This protein binds this small molecule.
Small molecule (SMILES): Cc1cc(Br)cnc1N1CCN(C(=O)c2c(-c3ccccc3Cl)noc2C)CC1

Binding-site contacts:
Ligand atom N22 contacts residue ASN302 of chain 2.A at 4.2 Å.
Ligand atom C5 contacts residue TYR282 of chain 2.A at 3.5 Å (hydrophobic).
Ligand atom C5 contacts residue ARG298 of chain 2.A at 4.4 Å.
Ligand atom C9 contacts residue TYR282 of chain 2.A at 3.4 Å (hydrophobic).
Ligand atom BR2 contacts residue TYR289 of chain 2.A at 4.1 Å.
Ligand atom C1 contacts residue TYR282 of chain 2.A at 3.5 Å (hydrophobic).
Ligand atom C4 contacts residue GLU287 of chain 2.A at 4.2 Å.
Ligand atom C20 contacts residue ASN302 of chain 2.A at 3.8 Å.
Ligand atom C11 contacts residue LEU299 of chain 2.A at 4.1 Å (hydrophobic).
Ligand atom C14 contacts residue ASN302 of chain 2.A at 3.8 Å.
Ligand atom BR2 contacts residue ASP295 of chain 2.A at 3.4 Å.
Ligand atom C3 contacts residue TYR282 of chain 2.A at 4.3 Å (hydrophobic).
Ligand atom N22 contacts residue ARG298 of chain 2.A at 3.4 Å.
Ligand atom N25 contacts residue ASN302 of chain 2.A at 4.3 Å.
Ligand atom C11 contacts residue TYR282 of chain 2.A at 3.2 Å (hydrophobic).
Ligand atom C16 contacts residue TYR282 of chain 2.A at 3.7 Å (hydrophobic).
Ligand atom N24 contacts residue ASN302 of chain 2.A at 3.8 Å.
Ligand atom C5 contacts residue LEU299 of chain 2.A at 4.0 Å (hydrophobic).
Ligand atom N24 contacts residue TYR282 of chain 2.A at 4.2 Å.
Ligand atom C1 contacts residue GLU287 of chain 2.A at 4.1 Å.
Ligand atom C6 contacts residue ARG298 of chain 2.A at 3.0 Å.
Ligand atom C9 contacts residue ASN302 of chain 2.A at 4.1 Å.
Ligand atom C2 contacts residue GLU287 of chain 2.A at 3.3 Å.
Ligand atom C14 contacts residue TYR282 of chain 2.A at 3.5 Å (hydrophobic).
Ligand atom N22 contacts residue TYR282 of chain 2.A at 3.6 Å.
Ligand atom C2 contacts residue TYR282 of chain 2.A at 3.7 Å (hydrophobic).
Ligand atom C14 contacts residue ARG298 of chain 2.A at 4.3 Å.
Ligand atom BR2 contacts residue LEU299 of chain 2.A at 3.9 Å.
Ligand atom C11 contacts residue ARG298 of chain 2.A at 3.6 Å.
Ligand atom C20 contacts residue LEU299 of chain 2.A at 4.5 Å (hydrophobic).
Ligand atom BR2 contacts residue ARG298 of chain 2.A at 4.2 Å.
Ligand atom C17 contacts residue ASN302 of chain 2.A at 3.5 Å.
Ligand atom BR2 contacts residue TYR282 of chain 2.A at 3.4 Å.
Ligand atom C20 contacts residue TYR282 of chain 2.A at 3.8 Å (hydrophobic).
Ligand atom C19 contacts residue ASN302 of chain 2.A at 3.3 Å.
Ligand atom C6 contacts residue TYR282 of chain 2.A at 3.3 Å (hydrophobic).

Sequence of chain 2.A:
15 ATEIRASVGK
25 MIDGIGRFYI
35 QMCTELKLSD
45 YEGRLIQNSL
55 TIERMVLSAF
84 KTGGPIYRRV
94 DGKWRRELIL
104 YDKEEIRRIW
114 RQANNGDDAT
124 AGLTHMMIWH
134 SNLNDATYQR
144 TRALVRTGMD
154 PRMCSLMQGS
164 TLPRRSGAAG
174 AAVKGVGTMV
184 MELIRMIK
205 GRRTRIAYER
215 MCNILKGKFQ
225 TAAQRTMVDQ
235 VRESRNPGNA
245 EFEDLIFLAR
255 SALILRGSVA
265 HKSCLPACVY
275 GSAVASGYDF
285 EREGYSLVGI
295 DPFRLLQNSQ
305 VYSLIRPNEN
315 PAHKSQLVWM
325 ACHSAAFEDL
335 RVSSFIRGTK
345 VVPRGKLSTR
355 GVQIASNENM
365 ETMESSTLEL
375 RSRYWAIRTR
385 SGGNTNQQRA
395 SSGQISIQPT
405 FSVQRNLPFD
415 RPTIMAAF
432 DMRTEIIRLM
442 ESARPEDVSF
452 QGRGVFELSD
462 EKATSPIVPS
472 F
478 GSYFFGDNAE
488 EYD